Sequence of chain 1.S:
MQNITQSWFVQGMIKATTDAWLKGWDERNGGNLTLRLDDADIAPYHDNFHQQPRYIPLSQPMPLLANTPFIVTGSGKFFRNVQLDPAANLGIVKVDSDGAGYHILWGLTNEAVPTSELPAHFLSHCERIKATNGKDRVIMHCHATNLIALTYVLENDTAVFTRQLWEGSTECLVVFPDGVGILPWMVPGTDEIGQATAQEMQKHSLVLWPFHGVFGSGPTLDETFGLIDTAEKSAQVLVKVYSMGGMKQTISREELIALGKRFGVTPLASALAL

A protein and the small-molecule ligand that binds it are described below.
Small molecule (SMILES): O=C(COP(=O)(O)O)NO

Binding-site contacts:
Ligand atom P contacts residue THR115 of chain 1.S at 3.7 Å.
Ligand atom N2 contacts residue GLU117 of chain 1.S at 3.2 Å (salt-bridge).
Ligand atom C1 contacts residue GLY31 of chain 1.S at 3.8 Å.
Ligand atom O1P contacts residue SER116 of chain 1.S at 3.8 Å.
Ligand atom C2 contacts residue ASN29 of chain 1.S at 3.3 Å.
Ligand atom O2 contacts residue GLU117 of chain 1.S at 2.6 Å (salt-bridge).
Ligand atom O2P contacts residue GLY31 of chain 1.S at 3.4 Å (h-bond).
Ligand atom O1 contacts residue HIS212 of chain 1.S at 4.0 Å.
Ligand atom O4P contacts residue GLY76 of chain 1.S at 3.5 Å (h-bond).
Ligand atom O1 contacts residue GLY31 of chain 1.S at 2.8 Å (h-bond).
Ligand atom O2 contacts residue ZN1 of chain 1.EB at 2.1 Å.
Ligand atom O2 contacts residue HIS141 of chain 1.S at 3.1 Å (h-bond).
Ligand atom P contacts residue ASN29 of chain 1.S at 3.6 Å.
Ligand atom O1 contacts residue ASN32 of chain 1.S at 3.9 Å.
Ligand atom O1 contacts residue HIS141 of chain 1.S at 3.3 Å (h-bond).
Ligand atom C1 contacts residue HIS141 of chain 1.S at 3.9 Å.
Ligand atom O2 contacts residue HIS212 of chain 1.S at 2.9 Å (h-bond).
Ligand atom O1P contacts residue ASN29 of chain 1.S at 3.8 Å.
Ligand atom P contacts residue ASN32 of chain 1.S at 3.8 Å.
Ligand atom O2P contacts residue ASN32 of chain 1.S at 2.7 Å (h-bond).
Ligand atom C2 contacts residue ASN32 of chain 1.S at 3.8 Å.
Ligand atom O3P contacts residue ASN29 of chain 1.S at 2.7 Å (h-bond).
Ligand atom O4P contacts residue SER116 of chain 1.S at 2.9 Å (h-bond).
Ligand atom O3P contacts residue GLY74 of chain 1.S at 3.9 Å.
Ligand atom O1 contacts residue HIS143 of chain 1.S at 3.1 Å (h-bond).
Ligand atom O1 contacts residue GLY30 of chain 1.S at 3.6 Å.
Ligand atom N2 contacts residue ASN32 of chain 1.S at 3.7 Å.
Ligand atom N2 contacts residue HIS212 of chain 1.S at 4.0 Å.
Ligand atom O1P contacts residue ASN32 of chain 1.S at 3.4 Å (h-bond).
Ligand atom N2 contacts residue ZN1 of chain 1.EB at 2.7 Å.
Ligand atom O1 contacts residue ZN1 of chain 1.EB at 2.0 Å.
Ligand atom C1 contacts residue ASN32 of chain 1.S at 3.5 Å.
Ligand atom O3P contacts residue GLY76 of chain 1.S at 3.0 Å (h-bond).
Ligand atom N2 contacts residue HIS141 of chain 1.S at 4.0 Å.
Ligand atom P contacts residue GLY76 of chain 1.S at 3.9 Å.
Ligand atom O3P contacts residue SER75 of chain 1.S at 4.0 Å.
Ligand atom C1 contacts residue ZN1 of chain 1.EB at 2.6 Å.
Ligand atom O2P contacts residue THR115 of chain 1.S at 2.5 Å (h-bond).
Ligand atom O4P contacts residue SER75 of chain 1.S at 3.3 Å (h-bond).
Ligand atom O4P contacts residue THR115 of chain 1.S at 3.8 Å.